Binding-site contacts:
Ligand atom O7 contacts residue ASN894 of chain 1.C at 3.6 Å.
Ligand atom C8 contacts residue LYS898 of chain 1.C at 4.3 Å.
Ligand atom O3 contacts residue LYS898 of chain 1.C at 4.0 Å.
Ligand atom C5 contacts residue ASN686 of chain 1.C at 3.6 Å.
Ligand atom C7 contacts residue GLN891 of chain 1.C at 4.1 Å.
Ligand atom C2 contacts residue GLN891 of chain 1.C at 4.2 Å.
Ligand atom C1 contacts residue GLN891 of chain 1.C at 3.4 Å.
Ligand atom N2 contacts residue LYS898 of chain 1.C at 4.1 Å.
Ligand atom O5 contacts residue ASN686 of chain 1.C at 2.3 Å (h-bond).
Ligand atom C2 contacts residue ASN686 of chain 1.C at 2.5 Å.
Ligand atom C3 contacts residue LYS898 of chain 1.C at 4.3 Å.
Ligand atom N2 contacts residue ASN686 of chain 1.C at 3.0 Å (h-bond).
Ligand atom C5 contacts residue GLN891 of chain 1.C at 3.5 Å.
Ligand atom C1 contacts residue ASN686 of chain 1.C at 1.4 Å.
Ligand atom C8 contacts residue ASN894 of chain 1.C at 3.7 Å.
Ligand atom C4 contacts residue GLN891 of chain 1.C at 4.2 Å.
Ligand atom O5 contacts residue GLN891 of chain 1.C at 3.7 Å.
Ligand atom O4 contacts residue GLN891 of chain 1.C at 4.5 Å.
Ligand atom O5 contacts residue PHE687 of chain 1.C at 4.4 Å.
Ligand atom C8 contacts residue GLN895 of chain 1.C at 3.5 Å.
Ligand atom O7 contacts residue GLN891 of chain 1.C at 3.6 Å.
Ligand atom C6 contacts residue GLN895 of chain 1.C at 4.2 Å.
Ligand atom C8 contacts residue GLN891 of chain 1.C at 3.3 Å.
Ligand atom C7 contacts residue ASN686 of chain 1.C at 4.0 Å.
Ligand atom C7 contacts residue ASN894 of chain 1.C at 4.0 Å.
Ligand atom C4 contacts residue ASN686 of chain 1.C at 4.2 Å.
Ligand atom O7 contacts residue LYS890 of chain 1.C at 4.4 Å.
Ligand atom C3 contacts residue GLN891 of chain 1.C at 4.0 Å.
Ligand atom C3 contacts residue ASN686 of chain 1.C at 3.8 Å.

The protein below binds the small molecule below.
Small molecule (SMILES): CC(=O)N[C@H]1[C@H](O[C@H]2[C@H](O)[C@@H](NC(C)=O)CO[C@@H]2CO)O[C@H](CO)[C@@H](O[C@@H]2O[C@H](CO)[C@@H](O)[C@H](O)[C@@H]2O)[C@@H]1O

Sequence of chain 1.C:
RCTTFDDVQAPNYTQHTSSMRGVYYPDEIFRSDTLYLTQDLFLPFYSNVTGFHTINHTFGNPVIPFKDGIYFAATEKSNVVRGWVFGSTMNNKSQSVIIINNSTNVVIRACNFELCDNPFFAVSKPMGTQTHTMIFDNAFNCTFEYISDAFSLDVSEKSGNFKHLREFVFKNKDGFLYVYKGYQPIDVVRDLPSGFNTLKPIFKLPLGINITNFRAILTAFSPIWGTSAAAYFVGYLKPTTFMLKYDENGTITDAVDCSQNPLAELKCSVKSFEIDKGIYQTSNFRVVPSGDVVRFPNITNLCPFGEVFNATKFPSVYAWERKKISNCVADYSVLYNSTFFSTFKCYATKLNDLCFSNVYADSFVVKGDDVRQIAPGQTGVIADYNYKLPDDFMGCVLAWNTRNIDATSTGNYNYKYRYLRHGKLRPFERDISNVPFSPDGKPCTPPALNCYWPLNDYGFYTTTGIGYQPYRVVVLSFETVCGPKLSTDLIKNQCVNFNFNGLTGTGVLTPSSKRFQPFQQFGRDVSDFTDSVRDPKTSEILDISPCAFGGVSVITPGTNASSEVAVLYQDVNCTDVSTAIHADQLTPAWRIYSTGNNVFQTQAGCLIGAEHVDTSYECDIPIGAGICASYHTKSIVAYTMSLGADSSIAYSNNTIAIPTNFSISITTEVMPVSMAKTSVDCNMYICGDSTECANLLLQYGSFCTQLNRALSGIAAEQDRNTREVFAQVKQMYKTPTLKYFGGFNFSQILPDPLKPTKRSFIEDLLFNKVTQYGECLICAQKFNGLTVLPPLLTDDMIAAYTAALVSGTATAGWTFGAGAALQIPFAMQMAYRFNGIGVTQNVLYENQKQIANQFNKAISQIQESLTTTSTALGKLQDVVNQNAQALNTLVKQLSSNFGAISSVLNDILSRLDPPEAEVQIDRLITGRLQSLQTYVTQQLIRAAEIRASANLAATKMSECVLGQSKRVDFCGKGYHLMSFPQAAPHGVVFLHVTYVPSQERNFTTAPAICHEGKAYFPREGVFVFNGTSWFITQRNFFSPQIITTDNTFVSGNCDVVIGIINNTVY